Binding-site contacts:
Ligand atom N7 contacts residue SER415 of chain 1.A at 3.9 Å.
Ligand atom C5 contacts residue ASP201 of chain 1.A at 3.3 Å.
Ligand atom C2' contacts residue PRO414 of chain 1.A at 3.6 Å (hydrophobic).
Ligand atom C5 contacts residue PRO203 of chain 1.A at 4.0 Å (hydrophobic).
Ligand atom O3' contacts residue PRO414 of chain 1.A at 4.2 Å.
Ligand atom N7 contacts residue PRO203 of chain 1.A at 4.1 Å.
Ligand atom C8 contacts residue HIS413 of chain 1.A at 3.9 Å.
Ligand atom C5 contacts residue VAL202 of chain 1.A at 3.6 Å (hydrophobic).
Ligand atom C4 contacts residue ASP201 of chain 1.A at 3.5 Å.
Ligand atom N3 contacts residue ASP201 of chain 1.A at 4.2 Å.
Ligand atom N4 contacts residue VAL202 of chain 1.A at 2.9 Å (h-bond).
Ligand atom N1 contacts residue PRO203 of chain 1.A at 3.8 Å.
Ligand atom N7 contacts residue ASN392 of chain 1.A at 4.2 Å.
Ligand atom N1 contacts residue PRO203 of chain 1.A at 4.2 Å.
Ligand atom N4 contacts residue ASP201 of chain 1.A at 2.6 Å.
Ligand atom N6 contacts residue PHE421 of chain 1.A at 3.8 Å.
Ligand atom C6 contacts residue PRO203 of chain 1.A at 4.0 Å (hydrophobic).
Ligand atom OP2 contacts residue ASP409 of chain 4.A at 3.2 Å (salt-bridge).
Ligand atom C5 contacts residue ARG91 of chain 1.A at 4.2 Å.
Ligand atom N1 contacts residue VAL202 of chain 1.A at 3.5 Å.
Ligand atom N6 contacts residue GLY422 of chain 1.A at 3.3 Å (h-bond).
Ligand atom C6 contacts residue GLY422 of chain 1.A at 3.7 Å.
Ligand atom C1' contacts residue PRO203 of chain 1.A at 4.1 Å (hydrophobic).
Ligand atom N1 contacts residue GLY422 of chain 1.A at 2.9 Å (h-bond).
Ligand atom C4 contacts residue PRO203 of chain 1.A at 4.0 Å (hydrophobic).
Ligand atom C5 contacts residue PRO203 of chain 1.A at 3.8 Å (hydrophobic).
Ligand atom N7 contacts residue HIS413 of chain 1.A at 4.2 Å.
Ligand atom N6 contacts residue VAL202 of chain 1.A at 4.2 Å.
Ligand atom C2 contacts residue VAL202 of chain 1.A at 4.1 Å (hydrophobic).
Ligand atom C2' contacts residue PRO203 of chain 1.A at 3.3 Å (hydrophobic).
Ligand atom C6 contacts residue PRO203 of chain 1.A at 4.0 Å (hydrophobic).
Ligand atom C6 contacts residue VAL202 of chain 1.A at 4.1 Å (hydrophobic).
Ligand atom N6 contacts residue GLY420 of chain 1.A at 3.7 Å.
Ligand atom C4 contacts residue VAL202 of chain 1.A at 3.7 Å (hydrophobic).
Ligand atom C2 contacts residue GLY422 of chain 1.A at 3.2 Å.
Ligand atom C6 contacts residue SER415 of chain 1.A at 4.1 Å.
Ligand atom C2 contacts residue PRO203 of chain 1.A at 4.0 Å (hydrophobic).
Ligand atom C4 contacts residue PRO203 of chain 1.A at 4.1 Å (hydrophobic).
Ligand atom N6 contacts residue SER415 of chain 1.A at 3.8 Å.
Ligand atom C2' contacts residue HIS413 of chain 1.A at 3.7 Å.

Sequence of chain 1.A:
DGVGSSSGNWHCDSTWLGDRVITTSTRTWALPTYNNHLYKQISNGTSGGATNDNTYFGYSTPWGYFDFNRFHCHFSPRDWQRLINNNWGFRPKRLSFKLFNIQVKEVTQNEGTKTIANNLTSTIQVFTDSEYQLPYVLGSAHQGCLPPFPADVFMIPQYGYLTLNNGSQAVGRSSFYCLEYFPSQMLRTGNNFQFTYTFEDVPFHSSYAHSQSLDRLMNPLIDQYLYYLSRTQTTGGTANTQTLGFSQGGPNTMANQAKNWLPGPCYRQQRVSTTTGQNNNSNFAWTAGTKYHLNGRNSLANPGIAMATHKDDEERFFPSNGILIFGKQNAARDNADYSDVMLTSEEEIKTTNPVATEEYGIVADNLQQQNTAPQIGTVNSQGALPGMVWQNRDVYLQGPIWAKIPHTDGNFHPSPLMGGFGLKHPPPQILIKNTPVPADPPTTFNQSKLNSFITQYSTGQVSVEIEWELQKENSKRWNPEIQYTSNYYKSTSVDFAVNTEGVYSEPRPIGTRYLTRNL

Sequence of chain 4.A:
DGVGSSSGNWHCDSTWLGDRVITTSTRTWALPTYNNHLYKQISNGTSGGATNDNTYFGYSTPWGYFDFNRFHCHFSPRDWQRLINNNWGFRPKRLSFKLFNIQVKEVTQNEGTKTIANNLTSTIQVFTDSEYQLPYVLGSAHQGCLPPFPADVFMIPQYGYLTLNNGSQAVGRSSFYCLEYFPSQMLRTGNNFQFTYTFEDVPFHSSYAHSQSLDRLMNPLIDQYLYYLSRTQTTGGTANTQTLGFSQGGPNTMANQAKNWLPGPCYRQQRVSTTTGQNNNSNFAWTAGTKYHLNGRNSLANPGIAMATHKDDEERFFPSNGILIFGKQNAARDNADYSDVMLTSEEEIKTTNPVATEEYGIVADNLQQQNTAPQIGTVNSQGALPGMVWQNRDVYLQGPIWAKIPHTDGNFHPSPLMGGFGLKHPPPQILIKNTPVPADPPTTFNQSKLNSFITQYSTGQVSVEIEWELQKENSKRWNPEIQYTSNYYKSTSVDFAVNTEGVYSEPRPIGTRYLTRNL

A small-molecule ligand and the protein it binds are described below.
Small molecule (SMILES): Nc1ccn([C@H]2C[C@H](O[P](=O)(O)OC[C@H]3O[C@@H](n4cnc5c(N)ncnc54)C[C@@H]3O)[C@@H](CO)O2)c(=O)n1